A small-molecule ligand and the protein it binds are described below.
Small molecule (SMILES): CC/C(=C(\c1ccc(O)cc1)c1ccc(OCCN(C)C)cc1)c1ccccc1

Sequence of chain 1.H:
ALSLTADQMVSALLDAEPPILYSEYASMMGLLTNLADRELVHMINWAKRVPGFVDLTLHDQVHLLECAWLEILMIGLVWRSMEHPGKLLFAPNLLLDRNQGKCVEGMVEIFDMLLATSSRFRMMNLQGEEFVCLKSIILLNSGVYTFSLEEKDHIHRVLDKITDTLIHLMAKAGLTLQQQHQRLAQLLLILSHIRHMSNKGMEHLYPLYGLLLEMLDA

Binding-site contacts:
Ligand atom C13 contacts residue MET127 of chain 1.H at 3.5 Å (hydrophobic).
Ligand atom C10 contacts residue LEU134 of chain 1.H at 3.8 Å (hydrophobic).
Ligand atom C9 contacts residue PHE110 of chain 1.H at 3.7 Å (hydrophobic).
Ligand atom C12 contacts residue MET127 of chain 1.H at 3.8 Å (hydrophobic).
Ligand atom C25 contacts residue PRO241 of chain 1.H at 4.0 Å (hydrophobic).
Ligand atom O4 contacts residue LEU97 of chain 1.H at 4.0 Å.
Ligand atom N24 contacts residue PRO241 of chain 1.H at 4.0 Å.
Ligand atom O4 contacts residue ARG100 of chain 1.H at 3.4 Å (salt-bridge).
Ligand atom C4 contacts residue GLU59 of chain 1.H at 3.5 Å.
Ligand atom C15 contacts residue GLY227 of chain 1.H at 3.8 Å.
Ligand atom N24 contacts residue ASP57 of chain 1.H at 3.3 Å (salt-bridge).
Ligand atom C23 contacts residue THR53 of chain 1.H at 3.8 Å.
Ligand atom C19 contacts residue ALA56 of chain 1.H at 3.2 Å (hydrophobic).
Ligand atom C21 contacts residue THR53 of chain 1.H at 3.8 Å.
Ligand atom C26 contacts residue PRO241 of chain 1.H at 3.6 Å (hydrophobic).
Ligand atom C3 contacts residue LEU93 of chain 1.H at 3.8 Å (hydrophobic).
Ligand atom C4 contacts residue LEU93 of chain 1.H at 4.0 Å (hydrophobic).
Ligand atom C25 contacts residue ASP57 of chain 1.H at 2.8 Å.
Ligand atom C6 contacts residue LEU52 of chain 1.H at 3.9 Å (hydrophobic).
Ligand atom C5 contacts residue GLU59 of chain 1.H at 3.3 Å.
Ligand atom C26 contacts residue TRP89 of chain 1.H at 3.9 Å (hydrophobic).
Ligand atom C12 contacts residue LEU52 of chain 1.H at 3.8 Å (hydrophobic).
Ligand atom C23 contacts residue LEU231 of chain 1.H at 3.9 Å (hydrophobic).
Ligand atom C24 contacts residue THR53 of chain 1.H at 3.7 Å.
Ligand atom C18 contacts residue LEU93 of chain 1.H at 3.9 Å (hydrophobic).
Ligand atom C10 contacts residue ILE130 of chain 1.H at 3.9 Å (hydrophobic).
Ligand atom O4 contacts residue LEU93 of chain 1.H at 3.3 Å (h-bond).
Ligand atom C24 contacts residue ASP57 of chain 1.H at 3.0 Å.
Ligand atom C18 contacts residue ALA56 of chain 1.H at 3.5 Å (hydrophobic).
Ligand atom C3 contacts residue LEU97 of chain 1.H at 3.9 Å (hydrophobic).
Ligand atom C17 contacts residue ALA56 of chain 1.H at 4.0 Å (hydrophobic).
Ligand atom C6 contacts residue ALA56 of chain 1.H at 4.0 Å (hydrophobic).
Ligand atom C21 contacts residue LEU231 of chain 1.H at 3.9 Å (hydrophobic).
Ligand atom C6 contacts residue PHE110 of chain 1.H at 4.0 Å (hydrophobic).
Ligand atom C19 contacts residue TRP89 of chain 1.H at 3.7 Å (hydrophobic).
Ligand atom C21 contacts residue ALA56 of chain 1.H at 4.0 Å (hydrophobic).
Ligand atom O4 contacts residue GLU59 of chain 1.H at 3.0 Å (salt-bridge).
Ligand atom C20 contacts residue ALA56 of chain 1.H at 3.5 Å (hydrophobic).
Ligand atom C19 contacts residue LEU93 of chain 1.H at 4.0 Å (hydrophobic).
Ligand atom C5 contacts residue PHE110 of chain 1.H at 3.8 Å (hydrophobic).